A protein and the small-molecule ligand that binds it are described below.
Small molecule (SMILES): CC(=O)N[C@H]1[C@H](O[C@H]2[C@H](O)[C@@H](NC(C)=O)CO[C@@H]2CO)O[C@H](CO)[C@@H](O)[C@@H]1O

Sequence of chain 1.C:
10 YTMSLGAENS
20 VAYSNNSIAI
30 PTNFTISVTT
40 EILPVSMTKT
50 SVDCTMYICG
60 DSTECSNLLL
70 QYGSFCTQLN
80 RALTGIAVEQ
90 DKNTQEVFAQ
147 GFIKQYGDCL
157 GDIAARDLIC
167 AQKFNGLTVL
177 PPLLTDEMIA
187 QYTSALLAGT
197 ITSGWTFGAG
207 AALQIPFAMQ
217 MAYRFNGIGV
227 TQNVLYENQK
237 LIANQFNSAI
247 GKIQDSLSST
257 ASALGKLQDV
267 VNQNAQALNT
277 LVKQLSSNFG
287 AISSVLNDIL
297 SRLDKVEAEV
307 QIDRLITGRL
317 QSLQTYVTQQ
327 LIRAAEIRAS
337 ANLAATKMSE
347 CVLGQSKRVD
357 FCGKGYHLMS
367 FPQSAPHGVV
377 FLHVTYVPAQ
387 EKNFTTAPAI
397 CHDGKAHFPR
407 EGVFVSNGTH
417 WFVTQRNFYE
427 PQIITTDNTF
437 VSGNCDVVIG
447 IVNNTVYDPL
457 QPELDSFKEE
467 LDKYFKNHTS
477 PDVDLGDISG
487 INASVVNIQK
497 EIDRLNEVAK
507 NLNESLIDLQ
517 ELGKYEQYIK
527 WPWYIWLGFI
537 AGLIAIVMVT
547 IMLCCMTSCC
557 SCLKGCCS

Binding-site contacts:
Ligand atom O7 contacts residue ASN389 of chain 1.C at 3.8 Å.
Ligand atom C8 contacts residue SER26 of chain 1.C at 3.9 Å.
Ligand atom O5 contacts residue ASN389 of chain 1.C at 2.4 Å (h-bond).
Ligand atom C2 contacts residue ASN389 of chain 1.C at 2.6 Å.
Ligand atom C1 contacts residue ASN389 of chain 1.C at 1.4 Å.
Ligand atom C5 contacts residue ASN389 of chain 1.C at 3.6 Å.
Ligand atom N2 contacts residue ASN389 of chain 1.C at 2.9 Å (h-bond).
Ligand atom C7 contacts residue ASN389 of chain 1.C at 3.5 Å.
Ligand atom C3 contacts residue ASN389 of chain 1.C at 3.8 Å.
Ligand atom C4 contacts residue ASN389 of chain 1.C at 4.3 Å.